A small-molecule ligand and the protein it binds are described below.
Small molecule (SMILES): C[C@@H]1C(=O)C[C@@H](CC(O)O)C1(C)C

Sequence of chain 1.D:
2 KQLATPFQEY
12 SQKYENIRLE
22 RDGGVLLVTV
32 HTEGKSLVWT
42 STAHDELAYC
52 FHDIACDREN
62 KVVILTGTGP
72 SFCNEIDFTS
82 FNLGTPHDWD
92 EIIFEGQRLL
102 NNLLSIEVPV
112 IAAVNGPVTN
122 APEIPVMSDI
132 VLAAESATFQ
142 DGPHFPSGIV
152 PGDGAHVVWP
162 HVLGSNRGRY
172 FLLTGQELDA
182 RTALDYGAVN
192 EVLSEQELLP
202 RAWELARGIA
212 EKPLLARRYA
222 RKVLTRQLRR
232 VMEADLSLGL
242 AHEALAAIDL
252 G

Binding-site contacts:
Ligand atom O3 contacts residue ASP154 of chain 1.D at 2.6 Å (salt-bridge).
Ligand atom C6 contacts residue PHE82 of chain 1.D at 4.5 Å (hydrophobic).
Ligand atom C10 contacts residue ASP154 of chain 1.D at 3.2 Å.
Ligand atom C9 contacts residue GLU244 of chain 1.D at 3.4 Å.
Ligand atom C6 contacts residue PRO144 of chain 1.D at 3.9 Å (hydrophobic).
Ligand atom C5 contacts residue HIS45 of chain 1.D at 4.0 Å.
Ligand atom C8 contacts residue ILE150 of chain 1.D at 4.3 Å (hydrophobic).
Ligand atom C4 contacts residue HIS45 of chain 1.D at 4.0 Å.
Ligand atom C8 contacts residue TRP90 of chain 1.D at 4.3 Å (hydrophobic).
Ligand atom C6 contacts residue TRP40 of chain 1.D at 3.8 Å (hydrophobic).
Ligand atom C1 contacts residue GLU244 of chain 1.D at 4.5 Å.
Ligand atom C8 contacts residue GLU244 of chain 1.D at 3.5 Å.
Ligand atom C5 contacts residue ILE93 of chain 1.D at 3.9 Å (hydrophobic).
Ligand atom O2 contacts residue ASP154 of chain 1.D at 3.1 Å (salt-bridge).
Ligand atom O1 contacts residue HIS45 of chain 1.D at 3.3 Å (h-bond).
Ligand atom C3 contacts residue TRP40 of chain 1.D at 4.4 Å (hydrophobic).
Ligand atom C9 contacts residue TRP90 of chain 1.D at 3.9 Å (hydrophobic).
Ligand atom O2 contacts residue GLU244 of chain 1.D at 2.5 Å (salt-bridge).
Ligand atom C1 contacts residue TRP90 of chain 1.D at 4.5 Å (hydrophobic).
Ligand atom O3 contacts residue HIS45 of chain 1.D at 4.4 Å.
Ligand atom C7 contacts residue PHE79 of chain 1.D at 4.3 Å (hydrophobic).
Ligand atom C6 contacts residue ILE77 of chain 1.D at 3.6 Å (hydrophobic).
Ligand atom O3 contacts residue HIS145 of chain 1.D at 4.2 Å.
Ligand atom C10 contacts residue HIS145 of chain 1.D at 3.8 Å.
Ligand atom O1 contacts residue PHE82 of chain 1.D at 3.3 Å.
Ligand atom O2 contacts residue HIS145 of chain 1.D at 2.7 Å (h-bond).
Ligand atom C9 contacts residue ILE93 of chain 1.D at 3.6 Å (hydrophobic).
Ligand atom C4 contacts residue TRP40 of chain 1.D at 3.8 Å (hydrophobic).
Ligand atom C5 contacts residue PHE82 of chain 1.D at 3.8 Å (hydrophobic).
Ligand atom C7 contacts residue LEU84 of chain 1.D at 4.1 Å (hydrophobic).
Ligand atom C10 contacts residue GLU244 of chain 1.D at 3.3 Å.
Ligand atom C7 contacts residue PHE82 of chain 1.D at 3.7 Å (hydrophobic).
Ligand atom C4 contacts residue PHE82 of chain 1.D at 4.2 Å (hydrophobic).
Ligand atom C1 contacts residue ILE93 of chain 1.D at 3.8 Å (hydrophobic).
Ligand atom O1 contacts residue TRP40 of chain 1.D at 2.7 Å (h-bond).